Binding-site contacts:
Ligand atom C27 contacts residue CYS84 of chain 1.F at 3.6 Å (hydrophobic).
Ligand atom C26 contacts residue CLR1 of chain 1.PA at 3.7 Å.
Ligand atom C11 contacts residue CLR1 of chain 1.PA at 4.3 Å.
Ligand atom C1 contacts residue CLR1 of chain 1.NA at 4.3 Å.
Ligand atom C25 contacts residue CLR1 of chain 1.PA at 4.4 Å.
Ligand atom C23 contacts residue PHE157 of chain 1.F at 4.0 Å (hydrophobic).
Ligand atom C12 contacts residue CLR1 of chain 1.NA at 4.3 Å.
Ligand atom C9 contacts residue CLR1 of chain 1.NA at 4.5 Å.
Ligand atom C1 contacts residue CLR1 of chain 1.PA at 4.5 Å.
Ligand atom C21 contacts residue CLR1 of chain 1.PA at 4.0 Å.

A protein and the small-molecule ligand that binds it are described below.
Small molecule (SMILES): CC(C)CCC[C@@H](C)[C@H]1CC[C@H]2[C@@H]3CC=C4C[C@@H](O)CC[C@]4(C)[C@H]3CC[C@]12C

Sequence of chain 1.F:
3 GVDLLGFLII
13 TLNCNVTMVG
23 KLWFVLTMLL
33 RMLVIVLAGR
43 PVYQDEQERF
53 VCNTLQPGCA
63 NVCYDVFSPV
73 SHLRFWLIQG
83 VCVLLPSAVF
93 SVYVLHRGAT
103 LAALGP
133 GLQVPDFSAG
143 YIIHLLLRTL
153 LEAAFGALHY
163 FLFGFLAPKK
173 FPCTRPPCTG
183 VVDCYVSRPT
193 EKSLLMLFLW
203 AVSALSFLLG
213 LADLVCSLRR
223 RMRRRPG